Sequence of chain 1.C:
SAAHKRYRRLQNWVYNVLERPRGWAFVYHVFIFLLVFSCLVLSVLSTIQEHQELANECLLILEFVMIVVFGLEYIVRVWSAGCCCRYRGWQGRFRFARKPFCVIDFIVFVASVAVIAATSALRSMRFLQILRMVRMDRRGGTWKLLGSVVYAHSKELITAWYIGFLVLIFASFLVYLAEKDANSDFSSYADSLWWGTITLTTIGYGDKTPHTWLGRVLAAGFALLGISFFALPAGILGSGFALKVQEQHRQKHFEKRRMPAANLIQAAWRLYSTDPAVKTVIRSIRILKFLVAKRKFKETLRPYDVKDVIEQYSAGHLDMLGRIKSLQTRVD

The protein below binds the small molecule below.
Small molecule (SMILES): Cc1cc(C)c(NC(=O)[C@H]2C[C@@H]3CC[C@H]2C3)c(C)c1

Sequence of chain 1.E:
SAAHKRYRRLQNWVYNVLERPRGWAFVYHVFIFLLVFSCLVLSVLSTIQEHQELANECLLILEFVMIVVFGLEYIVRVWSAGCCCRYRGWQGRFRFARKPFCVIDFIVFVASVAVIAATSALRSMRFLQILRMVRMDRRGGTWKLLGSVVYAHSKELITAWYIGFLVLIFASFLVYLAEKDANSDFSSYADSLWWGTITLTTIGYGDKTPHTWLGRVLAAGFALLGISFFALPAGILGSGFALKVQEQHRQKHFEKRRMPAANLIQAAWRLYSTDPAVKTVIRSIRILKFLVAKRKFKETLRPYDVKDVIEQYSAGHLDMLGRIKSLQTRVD

Binding-site contacts:
Ligand atom C18 contacts residue PT51 of chain 1.J at 4.3 Å.
Ligand atom C07 contacts residue SER317 of chain 1.E at 3.6 Å.
Ligand atom C12 contacts residue PRO322 of chain 1.C at 4.2 Å (hydrophobic).
Ligand atom C06 contacts residue SER317 of chain 1.E at 3.2 Å.
Ligand atom C17 contacts residue LEU313 of chain 1.E at 4.2 Å (hydrophobic).
Ligand atom N02 contacts residue SER317 of chain 1.E at 3.8 Å.
Ligand atom C14 contacts residue TRP250 of chain 1.C at 4.0 Å (hydrophobic).
Ligand atom C19 contacts residue PHE319 of chain 1.C at 4.0 Å (hydrophobic).
Ligand atom C17 contacts residue PRO322 of chain 1.C at 3.7 Å (hydrophobic).
Ligand atom C12 contacts residue TRP250 of chain 1.C at 4.1 Å (hydrophobic).
Ligand atom O01 contacts residue PRO322 of chain 1.C at 3.1 Å.
Ligand atom C13 contacts residue TRP250 of chain 1.C at 3.5 Å (hydrophobic).
Ligand atom C17 contacts residue SER317 of chain 1.E at 3.1 Å.
Ligand atom C15 contacts residue PT51 of chain 1.J at 2.9 Å.
Ligand atom C15 contacts residue TRP250 of chain 1.C at 3.4 Å (hydrophobic).
Ligand atom C08 contacts residue LEU314 of chain 1.E at 2.6 Å (hydrophobic).
Ligand atom C16 contacts residue TRP250 of chain 1.C at 3.6 Å (hydrophobic).
Ligand atom C16 contacts residue PT51 of chain 1.J at 3.5 Å.
Ligand atom N02 contacts residue LEU313 of chain 1.E at 4.1 Å.
Ligand atom C07 contacts residue LEU326 of chain 1.C at 3.6 Å (hydrophobic).
Ligand atom C18 contacts residue TRP250 of chain 1.C at 3.8 Å (hydrophobic).
Ligand atom C19 contacts residue PT51 of chain 1.J at 2.9 Å.
Ligand atom C09 contacts residue PHE318 of chain 1.E at 4.2 Å (hydrophobic).
Ligand atom C04 contacts residue LEU326 of chain 1.C at 4.1 Å (hydrophobic).
Ligand atom C11 contacts residue LEU313 of chain 1.E at 4.2 Å (hydrophobic).
Ligand atom O01 contacts residue SER317 of chain 1.E at 3.6 Å.
Ligand atom C09 contacts residue LEU314 of chain 1.E at 4.1 Å (hydrophobic).
Ligand atom C03 contacts residue LEU314 of chain 1.E at 3.8 Å (hydrophobic).
Ligand atom C17 contacts residue PHE319 of chain 1.C at 3.9 Å (hydrophobic).
Ligand atom C10 contacts residue PRO322 of chain 1.C at 4.1 Å (hydrophobic).
Ligand atom C10 contacts residue TRP250 of chain 1.C at 3.7 Å (hydrophobic).
Ligand atom C11 contacts residue TRP250 of chain 1.C at 3.6 Å (hydrophobic).
Ligand atom C19 contacts residue TRP250 of chain 1.C at 4.0 Å (hydrophobic).
Ligand atom C10 contacts residue SER317 of chain 1.E at 3.3 Å.
Ligand atom C12 contacts residue SER317 of chain 1.E at 4.3 Å.
Ligand atom C19 contacts residue PHE254 of chain 1.C at 4.3 Å (hydrophobic).
Ligand atom N02 contacts residue TRP250 of chain 1.C at 4.0 Å.
Ligand atom C13 contacts residue PT51 of chain 1.J at 3.9 Å.
Ligand atom C05 contacts residue TRP250 of chain 1.C at 3.8 Å (hydrophobic).
Ligand atom O01 contacts residue TRP250 of chain 1.C at 3.0 Å (h-bond).